Binding-site contacts:
Ligand atom O2G contacts residue ASP374 of chain 1.A at 2.8 Å (salt-bridge).
Ligand atom O2A contacts residue THR269 of chain 1.A at 3.9 Å.
Ligand atom C6 contacts residue TRP308 of chain 1.A at 3.9 Å (hydrophobic).
Ligand atom O5' contacts residue GLY267 of chain 1.A at 3.7 Å.
Ligand atom N6 contacts residue TRP308 of chain 1.A at 3.8 Å.
Ligand atom S1G contacts residue GLU375 of chain 1.A at 3.8 Å.
Ligand atom PB contacts residue LYS268 of chain 1.A at 3.5 Å.
Ligand atom O1B contacts residue GLY267 of chain 1.A at 3.0 Å (h-bond).
Ligand atom O2B contacts residue LYS268 of chain 1.A at 3.7 Å.
Ligand atom N6 contacts residue GLN241 of chain 1.A at 3.5 Å (h-bond).
Ligand atom O1B contacts residue LYS268 of chain 1.A at 2.5 Å.
Ligand atom N6 contacts residue GLU236 of chain 1.A at 3.7 Å.
Ligand atom O3A contacts residue GLY265 of chain 1.A at 3.1 Å.
Ligand atom O5' contacts residue GLY265 of chain 1.A at 3.3 Å (h-bond).
Ligand atom O3A contacts residue GLY267 of chain 1.A at 3.5 Å (h-bond).
Ligand atom S1G contacts residue ASP374 of chain 1.A at 3.3 Å (salt-bridge).
Ligand atom N7 contacts residue VAL270 of chain 1.A at 3.9 Å.
Ligand atom C5' contacts residue GLY265 of chain 1.A at 3.4 Å.
Ligand atom PB contacts residue THR269 of chain 1.A at 3.8 Å.
Ligand atom PB contacts residue GLY265 of chain 1.A at 3.7 Å.
Ligand atom O2B contacts residue THR269 of chain 1.A at 2.4 Å (h-bond).
Ligand atom O1A contacts residue GLY267 of chain 1.A at 3.4 Å.
Ligand atom N6 contacts residue LEU237 of chain 1.A at 3.3 Å.
Ligand atom O1A contacts residue THR269 of chain 1.A at 3.0 Å (h-bond).
Ligand atom PA contacts residue THR269 of chain 1.A at 3.8 Å.
Ligand atom O2G contacts residue THR269 of chain 1.A at 3.4 Å (h-bond).
Ligand atom PG contacts residue ASP374 of chain 1.A at 3.8 Å.
Ligand atom N7 contacts residue GLY267 of chain 1.A at 4.1 Å.
Ligand atom O1B contacts residue LEU266 of chain 1.A at 2.6 Å (h-bond).
Ligand atom C8 contacts residue GLY267 of chain 1.A at 3.6 Å.
Ligand atom O3B contacts residue GLY265 of chain 1.A at 3.2 Å (h-bond).
Ligand atom PB contacts residue GLY267 of chain 1.A at 3.8 Å.
Ligand atom O3A contacts residue LEU266 of chain 1.A at 3.4 Å (h-bond).
Ligand atom O1B contacts residue GLY265 of chain 1.A at 3.3 Å.
Ligand atom S1G contacts residue LYS268 of chain 1.A at 2.9 Å (salt-bridge).
Ligand atom O1A contacts residue LYS268 of chain 1.A at 4.1 Å.
Ligand atom PB contacts residue LEU266 of chain 1.A at 3.6 Å.
Ligand atom PA contacts residue GLY267 of chain 1.A at 4.0 Å.
Ligand atom N1 contacts residue TRP308 of chain 1.A at 3.8 Å.
Ligand atom N7 contacts residue GLN241 of chain 1.A at 3.7 Å.

Sequence of chain 1.A:
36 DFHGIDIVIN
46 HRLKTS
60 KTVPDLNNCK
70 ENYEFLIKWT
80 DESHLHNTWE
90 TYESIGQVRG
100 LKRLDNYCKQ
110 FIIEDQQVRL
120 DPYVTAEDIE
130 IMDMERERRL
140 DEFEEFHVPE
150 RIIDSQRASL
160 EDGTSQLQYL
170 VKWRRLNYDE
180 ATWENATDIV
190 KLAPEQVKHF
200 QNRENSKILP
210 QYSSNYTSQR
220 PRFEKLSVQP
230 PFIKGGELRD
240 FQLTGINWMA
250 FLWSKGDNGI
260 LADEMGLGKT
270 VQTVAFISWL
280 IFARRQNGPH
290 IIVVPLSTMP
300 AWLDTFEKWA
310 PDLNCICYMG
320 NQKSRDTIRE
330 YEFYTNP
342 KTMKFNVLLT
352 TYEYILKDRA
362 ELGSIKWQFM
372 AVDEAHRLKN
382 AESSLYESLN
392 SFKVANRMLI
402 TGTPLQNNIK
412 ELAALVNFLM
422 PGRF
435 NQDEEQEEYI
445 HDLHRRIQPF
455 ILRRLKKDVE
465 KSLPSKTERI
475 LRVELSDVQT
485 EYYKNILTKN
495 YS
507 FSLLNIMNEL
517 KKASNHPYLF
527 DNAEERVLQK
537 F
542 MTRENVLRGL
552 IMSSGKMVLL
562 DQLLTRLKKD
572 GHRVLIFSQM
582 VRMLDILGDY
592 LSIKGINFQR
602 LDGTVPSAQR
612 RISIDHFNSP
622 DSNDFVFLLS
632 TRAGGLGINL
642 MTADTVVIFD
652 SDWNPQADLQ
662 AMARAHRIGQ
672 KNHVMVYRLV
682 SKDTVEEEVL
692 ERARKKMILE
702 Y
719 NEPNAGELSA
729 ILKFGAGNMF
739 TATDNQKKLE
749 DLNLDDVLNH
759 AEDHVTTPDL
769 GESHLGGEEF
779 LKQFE

A small-molecule ligand and the protein it binds are described below.
Small molecule (SMILES): Nc1ncnc2c1ncn2[C@@H]1O[C@H](COP(=O)(O)OP(=O)(O)OP(O)(O)=S)[C@@H](O)[C@H]1O